Binding-site contacts:
Ligand atom C5 contacts residue TYR248 of chain 1.C at 3.6 Å (hydrophobic).
Ligand atom O13 contacts residue MG1 of chain 1.YA at 3.5 Å.
Ligand atom P2 contacts residue MG1 of chain 1.YA at 3.2 Å.
Ligand atom C3A contacts residue ARG41 of chain 1.C at 3.5 Å.
Ligand atom O13 contacts residue ARG41 of chain 1.C at 3.7 Å.
Ligand atom O3A contacts residue ALA40 of chain 1.C at 3.7 Å.
Ligand atom N3 contacts residue TYR5 of chain 1.C at 3.5 Å (h-bond).
Ligand atom P1 contacts residue TYR248 of chain 1.C at 3.8 Å.
Ligand atom N1C contacts residue PRO34 of chain 1.C at 3.8 Å.
Ligand atom N1 contacts residue TYR248 of chain 1.C at 3.6 Å.
Ligand atom O2A contacts residue ALA40 of chain 1.C at 3.7 Å.
Ligand atom N3 contacts residue TYR248 of chain 1.C at 3.8 Å.
Ligand atom N6C contacts residue VAL279 of chain 1.D at 3.6 Å (h-bond).
Ligand atom N2 contacts residue TYR154 of chain 1.C at 3.8 Å.
Ligand atom O31 contacts residue ARG70 of chain 1.C at 3.5 Å (salt-bridge).
Ligand atom N1 contacts residue GLU250 of chain 1.C at 3.1 Å (salt-bridge).
Ligand atom N6C contacts residue ASN35 of chain 1.C at 3.5 Å.
Ligand atom O2 contacts residue TYR5 of chain 1.C at 3.6 Å.
Ligand atom O15 contacts residue TYR248 of chain 1.C at 3.3 Å (h-bond).
Ligand atom O2A contacts residue TYR285 of chain 1.C at 3.0 Å (h-bond).
Ligand atom N7C contacts residue ASN35 of chain 1.C at 3.6 Å.
Ligand atom O2A contacts residue ASP152 of chain 1.C at 3.6 Å.
Ligand atom N7 contacts residue TYR248 of chain 1.C at 3.7 Å.
Ligand atom O4 contacts residue ASP7 of chain 1.C at 3.6 Å.
Ligand atom O23 contacts residue ARG41 of chain 1.C at 3.8 Å.
Ligand atom O21 contacts residue ARG41 of chain 1.C at 3.5 Å.
Ligand atom N2 contacts residue GLU250 of chain 1.C at 3.1 Å (salt-bridge).
Ligand atom P1 contacts residue MG1 of chain 1.YA at 3.7 Å.
Ligand atom C4 contacts residue TYR248 of chain 1.C at 3.6 Å (hydrophobic).
Ligand atom C7 contacts residue SAH1 of chain 1.DA at 3.7 Å.
Ligand atom N1 contacts residue TYR154 of chain 1.C at 3.4 Å.
Ligand atom C2 contacts residue GLU250 of chain 1.C at 3.6 Å.
Ligand atom C2 contacts residue TYR154 of chain 1.C at 3.5 Å (hydrophobic).
Ligand atom O12 contacts residue MG1 of chain 1.YA at 2.8 Å.
Ligand atom O4A contacts residue VAL243 of chain 1.C at 3.6 Å.
Ligand atom C2 contacts residue TYR248 of chain 1.C at 3.6 Å (hydrophobic).
Ligand atom C5 contacts residue ARG41 of chain 1.C at 3.7 Å.
Ligand atom O12 contacts residue TYR248 of chain 1.C at 3.7 Å.
Ligand atom O3A contacts residue ARG41 of chain 1.C at 3.4 Å (salt-bridge).
Ligand atom O22 contacts residue MG1 of chain 1.YA at 1.8 Å.

A small-molecule ligand and the protein it binds are described below.
Small molecule (SMILES): C[n+]1cn([C@@H]2O[C@H](CO[P](=O)(O)O[P](=O)(O)O[P](=O)(O)OC[C@H]3O[C@@H](n4cnc5c(N)ncnc54)[C@H](O)[C@@H]3O[P](=O)(O)OC[C@H]3O[C@@H](n4ccc(=O)[nH]c4=O)[C@H](O)[C@@H]3OP(=O)(O)O)[C@@H](O)[C@H]2O)c2nc(N)[nH]c(=O)c21

Sequence of chain 1.C:
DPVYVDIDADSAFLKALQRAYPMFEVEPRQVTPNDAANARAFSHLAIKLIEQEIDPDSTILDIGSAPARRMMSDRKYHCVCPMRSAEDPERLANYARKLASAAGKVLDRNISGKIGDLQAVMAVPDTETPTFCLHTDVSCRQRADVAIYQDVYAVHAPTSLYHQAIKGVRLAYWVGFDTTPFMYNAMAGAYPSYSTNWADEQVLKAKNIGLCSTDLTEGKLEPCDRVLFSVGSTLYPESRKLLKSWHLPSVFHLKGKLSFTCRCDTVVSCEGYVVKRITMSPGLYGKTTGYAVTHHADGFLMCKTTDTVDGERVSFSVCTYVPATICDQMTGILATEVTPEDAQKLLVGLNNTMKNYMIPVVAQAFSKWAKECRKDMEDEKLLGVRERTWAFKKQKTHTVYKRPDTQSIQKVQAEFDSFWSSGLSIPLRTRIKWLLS

Sequence of chain 1.D:
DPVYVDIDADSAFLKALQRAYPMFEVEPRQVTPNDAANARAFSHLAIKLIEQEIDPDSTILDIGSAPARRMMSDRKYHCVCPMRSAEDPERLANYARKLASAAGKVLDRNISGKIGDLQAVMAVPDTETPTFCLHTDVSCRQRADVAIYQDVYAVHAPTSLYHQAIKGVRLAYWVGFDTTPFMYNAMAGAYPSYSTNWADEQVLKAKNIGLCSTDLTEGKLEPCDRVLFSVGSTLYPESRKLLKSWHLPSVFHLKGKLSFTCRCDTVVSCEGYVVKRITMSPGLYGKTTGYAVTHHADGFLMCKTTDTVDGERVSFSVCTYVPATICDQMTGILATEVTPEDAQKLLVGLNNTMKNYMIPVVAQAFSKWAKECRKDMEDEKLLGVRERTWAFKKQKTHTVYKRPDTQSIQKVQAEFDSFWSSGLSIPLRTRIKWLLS